A protein and the small-molecule ligand that binds it are described below.
Small molecule (SMILES): Nc1nc2c(ncn2[C@@H]2O[C@H](CO[P](=O)(O)C[P](=O)(O)OP(=O)(O)O)[C@@H](O)[C@H]2O)c(=O)[nH]1

Binding-site contacts:
Ligand atom O3B contacts residue GLY142 of chain 10.B at 3.5 Å (h-bond).
Ligand atom O2B contacts residue GLY144 of chain 10.B at 2.7 Å (h-bond).
Ligand atom C2 contacts residue TYR222 of chain 10.B at 3.5 Å (hydrophobic).
Ligand atom PB contacts residue THR143 of chain 10.B at 3.3 Å.
Ligand atom O2A contacts residue CYS12 of chain 10.B at 3.3 Å (h-bond).
Ligand atom O6 contacts residue GLN15 of chain 10.B at 2.5 Å (h-bond).
Ligand atom C6 contacts residue ASN226 of chain 10.B at 3.3 Å.
Ligand atom C6 contacts residue GLN15 of chain 10.B at 3.6 Å.
Ligand atom O2G contacts residue ASN99 of chain 10.B at 2.9 Å (h-bond).
Ligand atom O2B contacts residue GLY10 of chain 10.B at 3.2 Å.
Ligand atom PG contacts residue GLY142 of chain 10.B at 3.9 Å.
Ligand atom N2 contacts residue ASN204 of chain 10.B at 2.6 Å (h-bond).
Ligand atom O2B contacts residue THR143 of chain 10.B at 2.7 Å (h-bond).
Ligand atom O2A contacts residue GLN11 of chain 10.B at 3.5 Å (h-bond).
Ligand atom O4' contacts residue SER138 of chain 10.B at 3.3 Å (h-bond).
Ligand atom N1 contacts residue ASN226 of chain 10.B at 2.7 Å (h-bond).
Ligand atom N2 contacts residue ASN226 of chain 10.B at 2.9 Å (h-bond).
Ligand atom O1G contacts residue ALA97 of chain 10.B at 3.0 Å (h-bond).
Ligand atom C2 contacts residue ASN204 of chain 10.B at 3.4 Å.
Ligand atom PG contacts residue MG1 of chain 10.F at 3.5 Å.
Ligand atom O1B contacts residue MG1 of chain 10.F at 2.4 Å.
Ligand atom O6 contacts residue TYR222 of chain 10.B at 3.8 Å.
Ligand atom O3G contacts residue MG1 of chain 10.F at 2.5 Å.
Ligand atom N1 contacts residue TYR222 of chain 10.B at 3.2 Å.
Ligand atom O2G contacts residue GLY142 of chain 10.B at 3.0 Å (h-bond).
Ligand atom O1G contacts residue THR143 of chain 10.B at 3.4 Å.
Ligand atom O3B contacts residue THR143 of chain 10.B at 3.1 Å (h-bond).
Ligand atom O3B contacts residue MG1 of chain 10.F at 3.8 Å.
Ligand atom O6 contacts residue ASN226 of chain 10.B at 3.1 Å (h-bond).
Ligand atom PB contacts residue MG1 of chain 10.F at 3.7 Å.
Ligand atom O1A contacts residue GLN11 of chain 10.B at 3.1 Å.
Ligand atom PB contacts residue GLY10 of chain 10.B at 3.9 Å.
Ligand atom C2 contacts residue ASN226 of chain 10.B at 3.6 Å.
Ligand atom O3' contacts residue GLU181 of chain 10.B at 3.3 Å (salt-bridge).
Ligand atom N3 contacts residue VAL169 of chain 10.B at 3.8 Å.
Ligand atom C4' contacts residue SER138 of chain 10.B at 3.2 Å.
Ligand atom O1B contacts residue GLY10 of chain 10.B at 3.7 Å.
Ligand atom N3 contacts residue ASN204 of chain 10.B at 3.0 Å (h-bond).
Ligand atom C6 contacts residue TYR222 of chain 10.B at 3.7 Å (hydrophobic).
Ligand atom O1B contacts residue GLN11 of chain 10.B at 3.2 Å (h-bond).

Sequence of chain 10.B:
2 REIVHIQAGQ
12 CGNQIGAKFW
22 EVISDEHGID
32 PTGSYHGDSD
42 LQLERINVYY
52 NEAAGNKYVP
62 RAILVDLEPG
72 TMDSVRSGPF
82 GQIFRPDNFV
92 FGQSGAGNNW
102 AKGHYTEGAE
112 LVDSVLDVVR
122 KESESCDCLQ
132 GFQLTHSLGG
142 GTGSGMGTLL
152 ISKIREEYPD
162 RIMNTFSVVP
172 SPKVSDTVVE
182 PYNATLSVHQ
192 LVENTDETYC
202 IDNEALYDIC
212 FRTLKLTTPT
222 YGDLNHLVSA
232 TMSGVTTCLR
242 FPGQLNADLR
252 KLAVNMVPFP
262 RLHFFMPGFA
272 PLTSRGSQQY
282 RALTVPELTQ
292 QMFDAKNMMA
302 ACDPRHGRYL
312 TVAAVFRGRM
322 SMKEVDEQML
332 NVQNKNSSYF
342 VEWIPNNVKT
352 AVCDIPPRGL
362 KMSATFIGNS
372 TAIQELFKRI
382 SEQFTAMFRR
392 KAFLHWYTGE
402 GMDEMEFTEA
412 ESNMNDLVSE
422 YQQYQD